Binding-site contacts:
Ligand atom C6 contacts residue MET74 of chain 3.A at 3.8 Å (hydrophobic).
Ligand atom C1 contacts residue LEU102 of chain 3.A at 3.7 Å (hydrophobic).
Ligand atom F2 contacts residue ASP72 of chain 3.A at 2.9 Å.
Ligand atom F2 contacts residue LEU73 of chain 3.A at 3.8 Å.
Ligand atom C4 contacts residue GLU134 of chain 7.A at 3.7 Å.
Ligand atom C7 contacts residue ASP72 of chain 3.A at 4.0 Å.
Ligand atom C2 contacts residue VAL135 of chain 7.A at 3.6 Å (hydrophobic).
Ligand atom C3 contacts residue VAL135 of chain 7.A at 3.9 Å (hydrophobic).
Ligand atom C contacts residue ASN106 of chain 3.A at 3.2 Å.
Ligand atom N contacts residue GLU134 of chain 7.A at 2.8 Å (salt-bridge).
Ligand atom F contacts residue SO41 of chain 3.D at 3.8 Å.
Ligand atom C contacts residue LEU109 of chain 3.A at 4.1 Å (hydrophobic).
Ligand atom O contacts residue LEU109 of chain 3.A at 3.8 Å.
Ligand atom C1 contacts residue MET105 of chain 3.A at 3.8 Å (hydrophobic).
Ligand atom F contacts residue GLU134 of chain 7.A at 3.4 Å.
Ligand atom C3 contacts residue GLU134 of chain 7.A at 4.0 Å.
Ligand atom O contacts residue ASN106 of chain 3.A at 2.6 Å (h-bond).
Ligand atom C3 contacts residue LEU102 of chain 3.A at 3.7 Å (hydrophobic).
Ligand atom C1 contacts residue LEU109 of chain 3.A at 3.7 Å (hydrophobic).
Ligand atom C1 contacts residue ASN106 of chain 3.A at 3.1 Å.
Ligand atom C contacts residue MET74 of chain 3.A at 3.9 Å (hydrophobic).
Ligand atom C2 contacts residue LEU102 of chain 3.A at 3.4 Å (hydrophobic).
Ligand atom C6 contacts residue LEU73 of chain 3.A at 3.7 Å (hydrophobic).
Ligand atom C contacts residue LEU73 of chain 3.A at 3.6 Å (hydrophobic).
Ligand atom N1 contacts residue MET74 of chain 3.A at 2.9 Å (h-bond).
Ligand atom F contacts residue HIS138 of chain 7.A at 3.1 Å.
Ligand atom O contacts residue MET74 of chain 3.A at 3.3 Å.
Ligand atom C7 contacts residue HIS138 of chain 7.A at 3.8 Å.
Ligand atom F1 contacts residue PHE70 of chain 3.A at 3.9 Å.
Ligand atom O contacts residue ALA75 of chain 3.A at 3.2 Å (h-bond).
Ligand atom C5 contacts residue MET74 of chain 3.A at 3.9 Å (hydrophobic).
Ligand atom C1 contacts residue VAL135 of chain 7.A at 4.1 Å (hydrophobic).
Ligand atom F1 contacts residue ALA37 of chain 3.A at 4.0 Å.
Ligand atom N1 contacts residue LEU73 of chain 3.A at 3.8 Å.
Ligand atom C2 contacts residue MET105 of chain 3.A at 3.6 Å (hydrophobic).
Ligand atom F2 contacts residue HIS138 of chain 7.A at 3.3 Å.
Ligand atom O contacts residue LEU73 of chain 3.A at 3.5 Å.
Ligand atom F1 contacts residue MET74 of chain 3.A at 3.7 Å.
Ligand atom F2 contacts residue MET74 of chain 3.A at 3.9 Å.
Ligand atom C5 contacts residue GLU134 of chain 7.A at 3.9 Å.

Sequence of chain 7.A:
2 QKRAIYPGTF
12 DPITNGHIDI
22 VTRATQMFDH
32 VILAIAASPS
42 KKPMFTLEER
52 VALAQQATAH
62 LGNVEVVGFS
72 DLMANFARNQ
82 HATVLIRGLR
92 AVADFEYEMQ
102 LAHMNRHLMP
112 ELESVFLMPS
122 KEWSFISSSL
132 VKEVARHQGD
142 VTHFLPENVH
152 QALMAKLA

Sequence of chain 3.A:
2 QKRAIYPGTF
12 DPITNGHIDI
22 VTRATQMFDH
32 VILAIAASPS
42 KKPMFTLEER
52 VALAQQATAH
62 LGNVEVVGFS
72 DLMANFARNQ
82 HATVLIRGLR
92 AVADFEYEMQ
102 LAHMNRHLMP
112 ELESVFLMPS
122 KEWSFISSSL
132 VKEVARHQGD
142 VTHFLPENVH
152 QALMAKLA

A small-molecule ligand and the protein it binds are described below.
Small molecule (SMILES): Oc1cccc2nc(C(F)(F)F)[nH]c12